Binding-site contacts:
Ligand atom CAA contacts residue GLN93 of chain 1.D at 3.8 Å.
Ligand atom N contacts residue ASP83 of chain 1.D at 2.9 Å (salt-bridge).
Ligand atom CBB contacts residue GLY80 of chain 1.D at 3.3 Å.
Ligand atom CA contacts residue THR82 of chain 1.D at 3.2 Å.
Ligand atom CBG contacts residue GLY80 of chain 1.D at 3.1 Å.
Ligand atom CB contacts residue GLU88 of chain 1.D at 3.2 Å.
Ligand atom CA contacts residue ASP83 of chain 1.D at 3.3 Å.
Ligand atom O contacts residue TRP97 of chain 1.D at 3.3 Å (h-bond).
Ligand atom CAV contacts residue X221 of chain 1.N at 3.8 Å.
Ligand atom O contacts residue GLN93 of chain 1.D at 3.6 Å.
Ligand atom CAO contacts residue TYR98 of chain 1.D at 3.7 Å (hydrophobic).
Ligand atom CAU contacts residue X221 of chain 1.N at 3.6 Å.
Ligand atom CAI contacts residue LYS73 of chain 1.D at 3.5 Å.
Ligand atom CBI contacts residue TRP97 of chain 1.D at 3.7 Å (hydrophobic).
Ligand atom CAA contacts residue TRP84 of chain 1.D at 3.6 Å (hydrophobic).
Ligand atom CBH contacts residue TYR98 of chain 1.D at 3.9 Å (hydrophobic).
Ligand atom CAN contacts residue GLY80 of chain 1.D at 3.5 Å.
Ligand atom CBF contacts residue TRP97 of chain 1.D at 3.7 Å (hydrophobic).
Ligand atom N contacts residue GLU88 of chain 1.D at 2.9 Å (salt-bridge).
Ligand atom CAM contacts residue GLY80 of chain 1.D at 3.8 Å.
Ligand atom CAV contacts residue TYR98 of chain 1.D at 3.4 Å (hydrophobic).
Ligand atom CAG contacts residue LEU66 of chain 1.D at 3.8 Å (hydrophobic).
Ligand atom CAJ contacts residue LYS71 of chain 1.D at 3.6 Å.
Ligand atom CB contacts residue TRP84 of chain 1.D at 3.8 Å (hydrophobic).
Ligand atom OAE contacts residue LEU81 of chain 1.D at 3.3 Å.
Ligand atom NAX contacts residue THR82 of chain 1.D at 2.9 Å (h-bond).
Ligand atom OAE contacts residue THR82 of chain 1.D at 2.9 Å (h-bond).
Ligand atom OAF contacts residue THR82 of chain 1.D at 3.5 Å (h-bond).
Ligand atom C contacts residue THR82 of chain 1.D at 3.6 Å.
Ligand atom CAN contacts residue THR82 of chain 1.D at 3.2 Å.
Ligand atom CAA contacts residue LEU81 of chain 1.D at 3.7 Å (hydrophobic).
Ligand atom CA contacts residue GLU88 of chain 1.D at 3.6 Å.
Ligand atom CBH contacts residue GLY80 of chain 1.D at 3.2 Å.
Ligand atom CAS contacts residue TRP97 of chain 1.D at 3.7 Å (hydrophobic).
Ligand atom CAJ contacts residue THR82 of chain 1.D at 3.1 Å.
Ligand atom CBA contacts residue LEU81 of chain 1.D at 3.8 Å (hydrophobic).
Ligand atom CB contacts residue GLN93 of chain 1.D at 3.5 Å.
Ligand atom NAW contacts residue GLY80 of chain 1.D at 3.8 Å.
Ligand atom CAV contacts residue GLY80 of chain 1.D at 3.8 Å.
Ligand atom CAU contacts residue TRP97 of chain 1.D at 3.8 Å (hydrophobic).

A protein and the small-molecule ligand that binds it are described below.
Small molecule (SMILES): CC[C@H](N)C(=O)N[C@@H]1C(=O)N2[C@@H](CC[C@@H]1CO)CC[C@H]2C(=O)NC(c1ccccc1)c1ccccc1

Sequence of chain 1.D:
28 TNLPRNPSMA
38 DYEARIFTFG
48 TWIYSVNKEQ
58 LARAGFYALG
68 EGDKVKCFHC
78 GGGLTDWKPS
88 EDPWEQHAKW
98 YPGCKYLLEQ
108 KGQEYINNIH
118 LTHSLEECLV